Sequence of chain 1.C:
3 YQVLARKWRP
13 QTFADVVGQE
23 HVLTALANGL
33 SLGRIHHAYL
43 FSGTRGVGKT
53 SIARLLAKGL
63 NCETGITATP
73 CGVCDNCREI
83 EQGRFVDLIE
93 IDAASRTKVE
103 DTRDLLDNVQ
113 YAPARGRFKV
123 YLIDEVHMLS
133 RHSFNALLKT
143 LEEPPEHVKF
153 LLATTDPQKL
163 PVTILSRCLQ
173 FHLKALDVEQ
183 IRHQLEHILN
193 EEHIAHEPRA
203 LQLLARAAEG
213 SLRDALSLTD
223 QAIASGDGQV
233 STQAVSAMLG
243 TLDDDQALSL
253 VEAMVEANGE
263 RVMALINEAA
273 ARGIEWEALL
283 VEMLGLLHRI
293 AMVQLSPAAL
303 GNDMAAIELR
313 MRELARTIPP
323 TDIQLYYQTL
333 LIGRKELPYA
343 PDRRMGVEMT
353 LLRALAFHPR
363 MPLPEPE

This protein binds this small molecule.
Small molecule (SMILES): Nc1ncnc2c1ncn2[C@@H]1O[C@H](COP(=O)(O)OP(=O)(O)OP(O)(O)=S)[C@@H](O)[C@H]1O

Sequence of chain 1.D:
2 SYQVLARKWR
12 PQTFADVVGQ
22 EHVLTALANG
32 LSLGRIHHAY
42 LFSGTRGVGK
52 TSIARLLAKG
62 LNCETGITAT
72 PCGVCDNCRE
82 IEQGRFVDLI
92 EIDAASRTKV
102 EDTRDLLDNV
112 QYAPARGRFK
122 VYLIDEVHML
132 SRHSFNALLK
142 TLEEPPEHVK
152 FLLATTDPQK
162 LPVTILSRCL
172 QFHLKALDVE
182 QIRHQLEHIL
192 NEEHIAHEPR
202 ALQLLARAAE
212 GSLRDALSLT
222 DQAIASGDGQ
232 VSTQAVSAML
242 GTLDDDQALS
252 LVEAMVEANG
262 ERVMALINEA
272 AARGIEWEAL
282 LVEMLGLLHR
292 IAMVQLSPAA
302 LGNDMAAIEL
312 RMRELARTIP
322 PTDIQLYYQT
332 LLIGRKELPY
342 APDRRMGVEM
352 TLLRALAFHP

Binding-site contacts:
Ligand atom O2G contacts residue MG1 of chain 1.M at 2.0 Å.
Ligand atom O1A contacts residue GLY50 of chain 1.C at 3.2 Å.
Ligand atom O3B contacts residue MG1 of chain 1.M at 3.1 Å.
Ligand atom O1B contacts residue GLY48 of chain 1.C at 3.3 Å (h-bond).
Ligand atom O2' contacts residue ALA7 of chain 1.C at 3.2 Å (h-bond).
Ligand atom O2B contacts residue THR52 of chain 1.C at 2.7 Å (h-bond).
Ligand atom N1 contacts residue VAL19 of chain 1.C at 3.2 Å (h-bond).
Ligand atom N7 contacts residue GLY50 of chain 1.C at 3.5 Å (h-bond).
Ligand atom O1A contacts residue SER53 of chain 1.C at 2.7 Å (h-bond).
Ligand atom PA contacts residue ARG11 of chain 1.C at 3.5 Å.
Ligand atom C8 contacts residue GLY48 of chain 1.C at 2.9 Å.
Ligand atom C2' contacts residue TRP10 of chain 1.C at 3.6 Å (hydrophobic).
Ligand atom O2' contacts residue LEU218 of chain 1.C at 3.3 Å.
Ligand atom O2' contacts residue TRP10 of chain 1.C at 2.9 Å (h-bond).
Ligand atom O3A contacts residue GLY48 of chain 1.C at 3.5 Å.
Ligand atom N7 contacts residue VAL49 of chain 1.C at 2.9 Å (h-bond).
Ligand atom S1G contacts residue ARG215 of chain 1.C at 2.8 Å (salt-bridge).
Ligand atom N9 contacts residue LEU214 of chain 1.C at 3.5 Å.
Ligand atom O3' contacts residue ARG11 of chain 1.C at 3.2 Å.
Ligand atom O2B contacts residue MG1 of chain 1.M at 2.4 Å.
Ligand atom N6 contacts residue VAL49 of chain 1.C at 2.9 Å (h-bond).
Ligand atom O3G contacts residue LYS51 of chain 1.C at 2.4 Å (salt-bridge).
Ligand atom O1B contacts residue GLY50 of chain 1.C at 3.3 Å (h-bond).
Ligand atom O3B contacts residue ARG215 of chain 1.C at 2.9 Å (salt-bridge).
Ligand atom O2A contacts residue ARG11 of chain 1.C at 2.3 Å (salt-bridge).
Ligand atom N1 contacts residue VAL18 of chain 1.C at 3.5 Å.
Ligand atom C5 contacts residue VAL49 of chain 1.C at 3.5 Å (hydrophobic).
Ligand atom O1B contacts residue VAL49 of chain 1.C at 3.5 Å (h-bond).
Ligand atom O3' contacts residue ALA7 of chain 1.C at 2.6 Å (h-bond).
Ligand atom N6 contacts residue VAL19 of chain 1.C at 3.4 Å (h-bond).
Ligand atom O2A contacts residue GLU144 of chain 1.D at 3.0 Å (salt-bridge).
Ligand atom PB contacts residue MG1 of chain 1.M at 3.3 Å.
Ligand atom PG contacts residue MG1 of chain 1.M at 3.0 Å.
Ligand atom C4 contacts residue LEU214 of chain 1.C at 3.4 Å (hydrophobic).
Ligand atom O1B contacts residue LYS51 of chain 1.C at 3.4 Å (salt-bridge).
Ligand atom O3A contacts residue ARG215 of chain 1.C at 3.4 Å (salt-bridge).
Ligand atom N6 contacts residue VAL18 of chain 1.C at 3.5 Å.
Ligand atom S1G contacts residue THR165 of chain 1.D at 3.3 Å.
Ligand atom N7 contacts residue GLY48 of chain 1.C at 3.0 Å (h-bond).
Ligand atom PA contacts residue SER53 of chain 1.C at 3.6 Å.